This small molecule binds to this protein.
Small molecule (SMILES): O=C(O)C(=O)CO

Sequence of chain 1.D:
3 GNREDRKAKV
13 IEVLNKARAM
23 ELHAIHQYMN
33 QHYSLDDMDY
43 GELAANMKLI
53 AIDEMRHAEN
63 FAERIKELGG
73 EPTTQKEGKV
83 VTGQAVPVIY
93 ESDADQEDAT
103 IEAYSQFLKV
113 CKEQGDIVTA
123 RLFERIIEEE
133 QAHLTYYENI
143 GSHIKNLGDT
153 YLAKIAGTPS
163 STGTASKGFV

Binding-site contacts:
Ligand atom O3 contacts residue ASN62 of chain 1.D at 3.7 Å.
Ligand atom C3 contacts residue HIS59 of chain 1.D at 4.4 Å.
Ligand atom O1 contacts residue ARG127 of chain 1.D at 2.7 Å.
Ligand atom O3 contacts residue ILE128 of chain 1.D at 4.5 Å.
Ligand atom C3 contacts residue GLU131 of chain 1.D at 3.0 Å.
Ligand atom O4 contacts residue GLU131 of chain 1.D at 3.1 Å (salt-bridge).
Ligand atom O4 contacts residue ASN62 of chain 1.D at 4.1 Å.
Ligand atom C2 contacts residue ILE128 of chain 1.D at 4.3 Å (hydrophobic).
Ligand atom C1 contacts residue GLU131 of chain 1.D at 3.7 Å.
Ligand atom O4 contacts residue HIS59 of chain 1.D at 3.4 Å.
Ligand atom C2 contacts residue GLU131 of chain 1.D at 3.9 Å.
Ligand atom C3 contacts residue ILE128 of chain 1.D at 4.3 Å (hydrophobic).
Ligand atom C3 contacts residue ASN62 of chain 1.D at 4.5 Å.
Ligand atom C1 contacts residue ARG127 of chain 1.D at 3.6 Å.
Ligand atom O3 contacts residue LEU124 of chain 1.D at 3.7 Å.
Ligand atom O4 contacts residue ARG58 of chain 1.D at 4.3 Å.
Ligand atom C2 contacts residue ASN62 of chain 1.D at 4.5 Å.